A small-molecule ligand and the protein it binds are described below.
Small molecule (SMILES): CC(=O)O[C@H]1[C@H]2[C@H]([C@@H]3[C@@H](O)[C@@H]4[C@H]([C@H](C)C[C@]5(O)OC(=O)[C@@](C)(O)[C@]45C)[C@@]3(C)[C@H]1OC(C)=O)[C@@H](O)C(=O)[C@H]1C[C@@H]3O[C@@H]3[C@H](OC(C)=O)[C@]21C

Binding-site contacts:
Ligand atom CAE contacts residue GLY360 of chain 1.E at 4.2 Å.
Ligand atom OBS contacts residue LYS19 of chain 1.E at 4.4 Å.
Ligand atom CBL contacts residue HIS227 of chain 1.E at 3.6 Å.
Ligand atom CBH contacts residue ASP224 of chain 1.E at 3.3 Å.
Ligand atom OAB contacts residue HIS227 of chain 1.E at 4.0 Å.
Ligand atom CAE contacts residue ARG359 of chain 1.E at 3.8 Å.
Ligand atom CBL contacts residue ASP224 of chain 1.E at 3.1 Å.
Ligand atom CBH contacts residue LYS19 of chain 1.E at 4.1 Å.
Ligand atom OBS contacts residue THR221 of chain 1.E at 4.2 Å.
Ligand atom OAC contacts residue HIS227 of chain 1.E at 3.9 Å.
Ligand atom CBD contacts residue ASP224 of chain 1.E at 3.5 Å.
Ligand atom OBT contacts residue LYS19 of chain 1.E at 4.3 Å.
Ligand atom CBE contacts residue ASP224 of chain 1.E at 2.6 Å.
Ligand atom OAG contacts residue LEU228 of chain 1.E at 3.5 Å.
Ligand atom CAI contacts residue ARG359 of chain 1.E at 4.0 Å.
Ligand atom CBM contacts residue ASP224 of chain 1.E at 2.4 Å.
Ligand atom CBL contacts residue GLY223 of chain 1.E at 3.9 Å.
Ligand atom OAH contacts residue LEU215 of chain 1.E at 4.4 Å.
Ligand atom CBC contacts residue ASP224 of chain 1.E at 3.4 Å.
Ligand atom OBV contacts residue ASP224 of chain 1.E at 3.6 Å.
Ligand atom OBJ contacts residue THR221 of chain 1.E at 3.8 Å.
Ligand atom CAK contacts residue HIS227 of chain 1.E at 4.0 Å.
Ligand atom CAN contacts residue HIS227 of chain 1.E at 3.5 Å.
Ligand atom OBK contacts residue ARG359 of chain 1.E at 3.9 Å.
Ligand atom OAG contacts residue HIS227 of chain 1.E at 3.4 Å (h-bond).
Ligand atom CBB contacts residue ASP224 of chain 1.E at 4.0 Å.
Ligand atom CAP contacts residue LEU215 of chain 1.E at 3.9 Å (hydrophobic).
Ligand atom CAJ contacts residue HIS227 of chain 1.E at 4.3 Å.
Ligand atom CBI contacts residue ASP224 of chain 1.E at 2.9 Å.
Ligand atom CAO contacts residue ASP224 of chain 1.E at 4.0 Å.
Ligand atom OBS contacts residue GLY223 of chain 1.E at 2.7 Å.
Ligand atom CAO contacts residue LEU215 of chain 1.E at 4.1 Å (hydrophobic).
Ligand atom CBI contacts residue THR221 of chain 1.E at 4.4 Å.
Ligand atom OBJ contacts residue ASP224 of chain 1.E at 2.6 Å (salt-bridge).
Ligand atom CBI contacts residue GLY223 of chain 1.E at 3.6 Å.
Ligand atom OAF contacts residue LEU361 of chain 1.E at 4.1 Å.
Ligand atom OBS contacts residue ASP224 of chain 1.E at 3.0 Å (salt-bridge).
Ligand atom OBQ contacts residue LYS19 of chain 1.E at 2.7 Å (salt-bridge).
Ligand atom CBG contacts residue ASP224 of chain 1.E at 2.7 Å.
Ligand atom CBF contacts residue ASP224 of chain 1.E at 1.6 Å.

Sequence of chain 1.E:
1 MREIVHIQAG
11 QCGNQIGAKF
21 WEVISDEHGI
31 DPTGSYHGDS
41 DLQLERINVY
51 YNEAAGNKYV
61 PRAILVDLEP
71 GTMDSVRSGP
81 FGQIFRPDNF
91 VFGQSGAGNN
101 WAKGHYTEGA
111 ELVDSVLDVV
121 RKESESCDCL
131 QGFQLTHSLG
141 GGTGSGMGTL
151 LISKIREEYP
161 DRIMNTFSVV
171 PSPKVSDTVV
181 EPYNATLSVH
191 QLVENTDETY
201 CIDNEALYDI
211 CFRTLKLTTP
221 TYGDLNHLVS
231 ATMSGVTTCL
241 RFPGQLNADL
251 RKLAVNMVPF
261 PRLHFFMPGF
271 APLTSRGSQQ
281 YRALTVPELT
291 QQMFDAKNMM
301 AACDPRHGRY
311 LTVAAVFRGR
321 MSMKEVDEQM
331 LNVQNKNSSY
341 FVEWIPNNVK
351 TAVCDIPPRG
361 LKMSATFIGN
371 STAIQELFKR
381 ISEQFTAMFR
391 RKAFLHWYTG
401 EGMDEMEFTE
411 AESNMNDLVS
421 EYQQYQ